Sequence of chain 3.E:
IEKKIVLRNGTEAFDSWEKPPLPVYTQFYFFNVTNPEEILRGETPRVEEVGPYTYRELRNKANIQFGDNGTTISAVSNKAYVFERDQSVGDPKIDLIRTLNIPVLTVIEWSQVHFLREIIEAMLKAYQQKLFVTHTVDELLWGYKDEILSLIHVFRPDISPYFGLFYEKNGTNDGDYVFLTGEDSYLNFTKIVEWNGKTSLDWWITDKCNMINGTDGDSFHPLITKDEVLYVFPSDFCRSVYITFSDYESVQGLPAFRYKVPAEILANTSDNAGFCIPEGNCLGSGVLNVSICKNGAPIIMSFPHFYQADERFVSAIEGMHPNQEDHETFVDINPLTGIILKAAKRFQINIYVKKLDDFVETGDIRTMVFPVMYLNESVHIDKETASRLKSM

This small molecule binds to this protein.
Small molecule (SMILES): CC(=O)N[C@H]1[C@H](O[C@H]2[C@H](O)[C@@H](NC(C)=O)CO[C@@H]2CO)O[C@H](CO)[C@@H](O[C@@H]2O[C@H](CO)[C@@H](O)[C@H](O[C@H]3O[C@H](CO)[C@@H](O)[C@H](O)[C@@H]3O)[C@@H]2O)[C@@H]1O

Sequence of chain 49.E:
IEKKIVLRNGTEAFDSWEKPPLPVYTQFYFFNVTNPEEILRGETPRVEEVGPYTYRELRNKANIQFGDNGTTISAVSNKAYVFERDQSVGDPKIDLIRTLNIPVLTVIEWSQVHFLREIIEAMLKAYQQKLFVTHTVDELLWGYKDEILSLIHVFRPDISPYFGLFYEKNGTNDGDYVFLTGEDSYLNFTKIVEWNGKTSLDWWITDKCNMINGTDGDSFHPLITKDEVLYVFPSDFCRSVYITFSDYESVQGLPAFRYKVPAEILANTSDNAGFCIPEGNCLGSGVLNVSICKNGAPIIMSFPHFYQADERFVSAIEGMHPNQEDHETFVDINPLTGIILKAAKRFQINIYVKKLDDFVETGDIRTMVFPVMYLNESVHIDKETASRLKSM

Binding-site contacts:
Ligand atom C7 contacts residue LEU108 of chain 49.E at 3.6 Å (hydrophobic).
Ligand atom C8 contacts residue ILE109 of chain 49.E at 3.8 Å (hydrophobic).
Ligand atom O6 contacts residue ARG110 of chain 49.E at 2.9 Å (salt-bridge).
Ligand atom O7 contacts residue LEU108 of chain 49.E at 3.7 Å.
Ligand atom O5 contacts residue ASN44 of chain 49.E at 2.4 Å (h-bond).
Ligand atom C1 contacts residue LEU108 of chain 49.E at 3.9 Å (hydrophobic).
Ligand atom C8 contacts residue THR146 of chain 49.E at 4.1 Å.
Ligand atom C5 contacts residue ARG110 of chain 49.E at 4.4 Å.
Ligand atom C2 contacts residue ASN44 of chain 49.E at 2.5 Å.
Ligand atom C6 contacts residue GLU55 of chain 3.E at 3.5 Å.
Ligand atom C7 contacts residue THR146 of chain 49.E at 4.2 Å.
Ligand atom N2 contacts residue ILE109 of chain 49.E at 4.5 Å.
Ligand atom C6 contacts residue ARG110 of chain 49.E at 3.5 Å.
Ligand atom C3 contacts residue LEU108 of chain 49.E at 3.5 Å (hydrophobic).
Ligand atom C7 contacts residue ASN44 of chain 49.E at 3.4 Å.
Ligand atom C3 contacts residue ASN44 of chain 49.E at 3.8 Å.
Ligand atom O7 contacts residue THR146 of chain 49.E at 3.3 Å.
Ligand atom O7 contacts residue ASN44 of chain 49.E at 3.7 Å.
Ligand atom C1 contacts residue ASN44 of chain 49.E at 1.4 Å.
Ligand atom C5 contacts residue ASN44 of chain 49.E at 3.7 Å.
Ligand atom O3 contacts residue LEU108 of chain 49.E at 4.0 Å.
Ligand atom N2 contacts residue LEU108 of chain 49.E at 2.7 Å (h-bond).
Ligand atom O6 contacts residue GLU55 of chain 3.E at 3.7 Å.
Ligand atom C4 contacts residue ASN44 of chain 49.E at 4.3 Å.
Ligand atom C2 contacts residue LEU108 of chain 49.E at 3.5 Å (hydrophobic).
Ligand atom N2 contacts residue ASN44 of chain 49.E at 2.9 Å (h-bond).
Ligand atom O6 contacts residue VAL45 of chain 49.E at 3.9 Å.
Ligand atom C8 contacts residue LEU108 of chain 49.E at 3.7 Å (hydrophobic).
Ligand atom C8 contacts residue ASN44 of chain 49.E at 4.5 Å.
Ligand atom C8 contacts residue VAL62 of chain 49.E at 3.8 Å (hydrophobic).